A small-molecule ligand and the protein it binds are described below.
Small molecule (SMILES): CC(=O)N[C@H]1CO[C@H](CO)[C@@H](O)[C@@H]1O[C@@H]1O[C@@H](C)[C@@H](O)[C@@H](O)[C@@H]1O

Binding-site contacts:
Ligand atom C8 contacts residue PRO213 of chain 1.B at 4.1 Å (hydrophobic).
Ligand atom C7 contacts residue PRO213 of chain 1.B at 4.2 Å (hydrophobic).
Ligand atom C2 contacts residue ASN44 of chain 1.B at 2.4 Å.
Ligand atom N2 contacts residue PRO213 of chain 1.B at 3.9 Å.
Ligand atom C7 contacts residue TRP43 of chain 1.B at 4.4 Å (hydrophobic).
Ligand atom C8 contacts residue TRP43 of chain 1.B at 4.2 Å (hydrophobic).
Ligand atom N2 contacts residue ASN44 of chain 1.B at 2.9 Å (h-bond).
Ligand atom C1 contacts residue PRO213 of chain 1.B at 4.5 Å (hydrophobic).
Ligand atom C3 contacts residue ASN44 of chain 1.B at 3.8 Å.
Ligand atom O7 contacts residue ASN44 of chain 1.B at 3.7 Å.
Ligand atom C4 contacts residue ASN44 of chain 1.B at 4.2 Å.
Ligand atom O7 contacts residue TRP43 of chain 1.B at 4.1 Å.
Ligand atom C5 contacts residue ASN44 of chain 1.B at 3.6 Å.
Ligand atom C7 contacts residue ASN44 of chain 1.B at 3.6 Å.
Ligand atom O5 contacts residue ASN44 of chain 1.B at 2.3 Å (h-bond).
Ligand atom C1 contacts residue ASN44 of chain 1.B at 1.4 Å.

Sequence of chain 1.B:
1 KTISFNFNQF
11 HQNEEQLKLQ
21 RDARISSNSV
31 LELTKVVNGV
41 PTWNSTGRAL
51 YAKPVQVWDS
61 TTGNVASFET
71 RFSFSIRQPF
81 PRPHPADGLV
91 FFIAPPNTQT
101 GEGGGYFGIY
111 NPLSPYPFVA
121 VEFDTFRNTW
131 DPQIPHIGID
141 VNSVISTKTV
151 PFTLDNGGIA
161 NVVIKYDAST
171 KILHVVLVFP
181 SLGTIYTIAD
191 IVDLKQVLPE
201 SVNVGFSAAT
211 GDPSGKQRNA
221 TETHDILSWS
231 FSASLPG